Sequence of chain 1.N:
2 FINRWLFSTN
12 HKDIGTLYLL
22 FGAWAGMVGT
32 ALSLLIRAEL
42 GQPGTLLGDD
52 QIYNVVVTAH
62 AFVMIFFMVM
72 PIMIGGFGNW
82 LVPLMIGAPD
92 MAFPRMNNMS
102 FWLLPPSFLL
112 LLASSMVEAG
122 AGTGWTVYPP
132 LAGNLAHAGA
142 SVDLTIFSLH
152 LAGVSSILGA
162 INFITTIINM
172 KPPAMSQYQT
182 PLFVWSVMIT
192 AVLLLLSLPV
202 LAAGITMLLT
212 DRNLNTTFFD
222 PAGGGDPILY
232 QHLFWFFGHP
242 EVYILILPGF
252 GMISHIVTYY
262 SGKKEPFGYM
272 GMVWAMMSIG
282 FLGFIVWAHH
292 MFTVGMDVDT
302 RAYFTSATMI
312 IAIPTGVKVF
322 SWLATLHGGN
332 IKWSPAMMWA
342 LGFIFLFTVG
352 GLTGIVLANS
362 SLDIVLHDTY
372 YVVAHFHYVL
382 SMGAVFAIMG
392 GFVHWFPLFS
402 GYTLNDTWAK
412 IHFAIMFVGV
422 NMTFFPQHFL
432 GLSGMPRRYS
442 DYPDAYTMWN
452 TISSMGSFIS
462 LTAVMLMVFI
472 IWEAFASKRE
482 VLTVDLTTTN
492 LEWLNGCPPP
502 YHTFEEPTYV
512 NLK

Sequence of chain 1.P:
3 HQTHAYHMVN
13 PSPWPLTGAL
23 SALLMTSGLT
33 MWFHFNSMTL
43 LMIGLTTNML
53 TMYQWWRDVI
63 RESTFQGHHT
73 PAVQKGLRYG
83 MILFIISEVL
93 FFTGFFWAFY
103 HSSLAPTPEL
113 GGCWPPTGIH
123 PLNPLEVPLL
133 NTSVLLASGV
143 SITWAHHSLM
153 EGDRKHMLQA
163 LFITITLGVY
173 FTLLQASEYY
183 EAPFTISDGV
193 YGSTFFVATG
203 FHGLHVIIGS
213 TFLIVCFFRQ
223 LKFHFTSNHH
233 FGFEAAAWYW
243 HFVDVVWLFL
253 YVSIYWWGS

Binding-site contacts:
Ligand atom C1 contacts residue THR301 of chain 1.N at 4.3 Å.
Ligand atom O26 contacts residue LEU230 of chain 1.N at 4.5 Å.
Ligand atom O25 contacts residue HIS103 of chain 1.P at 3.0 Å (h-bond).
Ligand atom C23 contacts residue HIS233 of chain 1.N at 3.6 Å.
Ligand atom C22 contacts residue HIS233 of chain 1.N at 4.5 Å.
Ligand atom C21 contacts residue HIS233 of chain 1.N at 3.6 Å.
Ligand atom O26 contacts residue HIS233 of chain 1.N at 4.0 Å.
Ligand atom C19 contacts residue TYR304 of chain 1.N at 4.1 Å (hydrophobic).
Ligand atom O12 contacts residue THR301 of chain 1.N at 2.6 Å (h-bond).
Ligand atom C2 contacts residue THR301 of chain 1.N at 4.0 Å.
Ligand atom C24 contacts residue HIS103 of chain 1.P at 3.2 Å.
Ligand atom C1 contacts residue TYR304 of chain 1.N at 3.6 Å (hydrophobic).
Ligand atom C3 contacts residue ASP300 of chain 1.N at 4.5 Å.
Ligand atom C20 contacts residue TRP288 of chain 1.N at 4.3 Å (hydrophobic).
Ligand atom C24 contacts residue TRP99 of chain 1.P at 3.6 Å (hydrophobic).
Ligand atom C1 contacts residue ASP300 of chain 1.N at 4.4 Å.
Ligand atom C23 contacts residue TRP99 of chain 1.P at 3.5 Å (hydrophobic).
Ligand atom O25 contacts residue HIS233 of chain 1.N at 3.6 Å.
Ligand atom C12 contacts residue PHE305 of chain 1.N at 3.8 Å (hydrophobic).
Ligand atom O26 contacts residue HIS103 of chain 1.P at 2.5 Å (h-bond).
Ligand atom C24 contacts residue PGV1 of chain 1.RB at 3.9 Å.
Ligand atom C23 contacts residue PGV1 of chain 1.RB at 4.4 Å.
Ligand atom C22 contacts residue PGV1 of chain 1.RB at 4.5 Å.
Ligand atom C18 contacts residue TRP288 of chain 1.N at 4.3 Å (hydrophobic).
Ligand atom C20 contacts residue PGV1 of chain 1.RB at 4.5 Å.
Ligand atom C11 contacts residue THR301 of chain 1.N at 3.6 Å.
Ligand atom C12 contacts residue THR301 of chain 1.N at 3.7 Å.
Ligand atom O3 contacts residue ASP300 of chain 1.N at 3.5 Å.
Ligand atom C24 contacts residue HIS233 of chain 1.N at 3.5 Å.
Ligand atom C9 contacts residue THR301 of chain 1.N at 4.5 Å.
Ligand atom C11 contacts residue PHE305 of chain 1.N at 4.0 Å (hydrophobic).
Ligand atom O25 contacts residue PGV1 of chain 1.RB at 3.7 Å.
Ligand atom O26 contacts residue TRP99 of chain 1.P at 2.9 Å (h-bond).
Ligand atom C2 contacts residue TYR304 of chain 1.N at 4.0 Å (hydrophobic).
Ligand atom O26 contacts residue PGV1 of chain 1.RB at 3.5 Å (h-bond).
Ligand atom C16 contacts residue PGV1 of chain 1.RB at 4.0 Å.
Ligand atom C2 contacts residue ASP300 of chain 1.N at 3.6 Å.
Ligand atom C21 contacts residue TRP288 of chain 1.N at 4.0 Å (hydrophobic).
Ligand atom C21 contacts residue PHE305 of chain 1.N at 4.5 Å (hydrophobic).
Ligand atom C15 contacts residue PGV1 of chain 1.RB at 3.8 Å.

This protein binds this small molecule.
Small molecule (SMILES): C[C@H](CCC(=O)O)[C@H]1CC[C@H]2[C@@H]3[C@H](O)C[C@@H]4C[C@H](O)CC[C@]4(C)[C@H]3C[C@H](O)[C@]12C